The small molecule below binds the protein below.
Small molecule (SMILES): O=C(O)C[C@H]1C=CC(=O)O1

Binding-site contacts:
Ligand atom O1 contacts residue LYS173 of chain 3.C at 3.8 Å.
Ligand atom O6 contacts residue PHE185 of chain 3.C at 3.5 Å.
Ligand atom C5 contacts residue LYS173 of chain 3.C at 4.5 Å.
Ligand atom C1 contacts residue GLU168 of chain 3.C at 4.3 Å.
Ligand atom C5 contacts residue ALA172 of chain 3.C at 3.7 Å (hydrophobic).
Ligand atom C2 contacts residue GLU168 of chain 3.C at 3.5 Å.
Ligand atom O2 contacts residue GLU168 of chain 3.C at 4.1 Å.
Ligand atom C2 contacts residue LYS173 of chain 3.C at 4.2 Å.
Ligand atom C3 contacts residue GLU168 of chain 3.C at 4.4 Å.
Ligand atom C6 contacts residue ILE171 of chain 3.C at 4.2 Å (hydrophobic).
Ligand atom C3 contacts residue THR169 of chain 3.C at 3.7 Å.
Ligand atom O6 contacts residue ASP186 of chain 3.C at 3.0 Å (salt-bridge).
Ligand atom C3 contacts residue ASP186 of chain 3.C at 3.9 Å.
Ligand atom C3 contacts residue ILE171 of chain 3.C at 4.0 Å (hydrophobic).
Ligand atom C4 contacts residue ASP186 of chain 3.C at 4.1 Å.
Ligand atom C1 contacts residue ARG188 of chain 3.C at 4.4 Å.
Ligand atom C4 contacts residue ILE171 of chain 3.C at 3.0 Å (hydrophobic).
Ligand atom O6 contacts residue ARG184 of chain 3.C at 3.0 Å (salt-bridge).
Ligand atom C5 contacts residue ASP186 of chain 3.C at 3.7 Å.
Ligand atom C4 contacts residue THR169 of chain 3.C at 3.4 Å.
Ligand atom C2 contacts residue ILE171 of chain 3.C at 3.7 Å (hydrophobic).
Ligand atom C6 contacts residue PHE185 of chain 3.C at 3.8 Å (hydrophobic).
Ligand atom C3 contacts residue ARG188 of chain 3.C at 4.4 Å.
Ligand atom C1 contacts residue LYS173 of chain 3.C at 3.8 Å.
Ligand atom C4 contacts residue GLU168 of chain 3.C at 4.4 Å.
Ligand atom O6 contacts residue LYS173 of chain 3.C at 4.3 Å.
Ligand atom O3 contacts residue ARG188 of chain 3.C at 3.9 Å.
Ligand atom C5 contacts residue ARG184 of chain 3.C at 3.4 Å.
Ligand atom O2 contacts residue LYS173 of chain 3.C at 4.2 Å.
Ligand atom C5 contacts residue ILE171 of chain 3.C at 3.1 Å (hydrophobic).
Ligand atom C6 contacts residue ASP186 of chain 3.C at 3.2 Å.
Ligand atom C6 contacts residue ARG184 of chain 3.C at 3.6 Å.
Ligand atom O1 contacts residue ARG188 of chain 3.C at 3.5 Å (salt-bridge).
Ligand atom O3 contacts residue LYS173 of chain 3.C at 4.4 Å.
Ligand atom O3 contacts residue ASP186 of chain 3.C at 3.8 Å.
Ligand atom C4 contacts residue ALA172 of chain 3.C at 4.2 Å (hydrophobic).
Ligand atom C2 contacts residue THR169 of chain 3.C at 4.2 Å.
Ligand atom C6 contacts residue LYS173 of chain 3.C at 4.3 Å.
Ligand atom C5 contacts residue PHE185 of chain 3.C at 3.5 Å (hydrophobic).
Ligand atom C4 contacts residue PHE185 of chain 3.C at 3.6 Å (hydrophobic).

Sequence of chain 3.C:
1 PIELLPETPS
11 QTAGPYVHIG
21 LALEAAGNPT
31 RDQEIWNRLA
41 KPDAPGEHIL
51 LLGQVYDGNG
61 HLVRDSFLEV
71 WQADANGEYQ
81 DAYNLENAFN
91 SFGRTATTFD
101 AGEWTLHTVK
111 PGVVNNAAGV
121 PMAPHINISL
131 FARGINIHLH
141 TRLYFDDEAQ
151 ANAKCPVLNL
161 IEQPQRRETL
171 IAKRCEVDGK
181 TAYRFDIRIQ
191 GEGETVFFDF